Sequence of chain 1.A:
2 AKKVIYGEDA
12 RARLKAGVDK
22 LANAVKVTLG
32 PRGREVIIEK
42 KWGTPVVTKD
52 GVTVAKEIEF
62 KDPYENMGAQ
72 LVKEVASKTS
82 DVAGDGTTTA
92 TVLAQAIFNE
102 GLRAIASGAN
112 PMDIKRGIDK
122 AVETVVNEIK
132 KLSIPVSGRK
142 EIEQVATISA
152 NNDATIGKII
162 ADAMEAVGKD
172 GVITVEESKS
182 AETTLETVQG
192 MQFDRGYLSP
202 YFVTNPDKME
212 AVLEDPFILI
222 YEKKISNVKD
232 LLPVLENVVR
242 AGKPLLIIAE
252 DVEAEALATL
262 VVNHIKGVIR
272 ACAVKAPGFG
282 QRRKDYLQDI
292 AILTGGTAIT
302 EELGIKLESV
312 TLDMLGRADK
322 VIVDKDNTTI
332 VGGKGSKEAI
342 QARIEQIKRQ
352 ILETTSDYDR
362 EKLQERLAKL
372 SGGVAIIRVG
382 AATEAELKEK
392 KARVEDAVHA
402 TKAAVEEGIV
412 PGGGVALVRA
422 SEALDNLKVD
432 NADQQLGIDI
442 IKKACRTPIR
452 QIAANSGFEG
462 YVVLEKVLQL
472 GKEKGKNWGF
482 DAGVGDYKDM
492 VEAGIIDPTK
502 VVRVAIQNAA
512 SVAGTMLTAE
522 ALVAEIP

Binding-site contacts:
Ligand atom O1A contacts residue GLY31 of chain 1.A at 3.6 Å.
Ligand atom O1B contacts residue ASP86 of chain 1.A at 3.4 Å (salt-bridge).
Ligand atom O2G contacts residue ASP51 of chain 1.A at 3.3 Å.
Ligand atom N1 contacts residue ASP482 of chain 1.A at 3.3 Å (salt-bridge).
Ligand atom C2 contacts residue ALA483 of chain 1.A at 3.5 Å (hydrophobic).
Ligand atom O3A contacts residue LEU30 of chain 1.A at 3.4 Å.
Ligand atom O2G contacts residue LYS50 of chain 1.A at 3.3 Å (salt-bridge).
Ligand atom O3G contacts residue ASP397 of chain 1.A at 3.0 Å (salt-bridge).
Ligand atom O2B contacts residue THR90 of chain 1.A at 2.7 Å (h-bond).
Ligand atom N3 contacts residue GLY414 of chain 1.A at 3.4 Å.
Ligand atom N3B contacts residue THR89 of chain 1.A at 3.0 Å (h-bond).
Ligand atom O3G contacts residue MG1 of chain 1.CA at 2.1 Å.
Ligand atom C6 contacts residue PRO32 of chain 1.A at 3.5 Å (hydrophobic).
Ligand atom O2B contacts residue THR89 of chain 1.A at 3.2 Å (h-bond).
Ligand atom O1B contacts residue GLY87 of chain 1.A at 3.1 Å (h-bond).
Ligand atom O3' contacts residue ASP498 of chain 1.A at 3.5 Å (salt-bridge).
Ligand atom O2' contacts residue GLY413 of chain 1.A at 3.4 Å.
Ligand atom PB contacts residue GLY87 of chain 1.A at 3.6 Å.
Ligand atom O1G contacts residue ASP51 of chain 1.A at 3.6 Å.
Ligand atom O2' contacts residue GLY414 of chain 1.A at 2.5 Å (h-bond).
Ligand atom N1 contacts residue ALA483 of chain 1.A at 3.1 Å (h-bond).
Ligand atom C3' contacts residue ASP498 of chain 1.A at 3.6 Å.
Ligand atom O3G contacts residue ASP86 of chain 1.A at 2.8 Å (salt-bridge).
Ligand atom O1A contacts residue LYS50 of chain 1.A at 3.1 Å (salt-bridge).
Ligand atom O1A contacts residue THR29 of chain 1.A at 3.0 Å (h-bond).
Ligand atom O2B contacts residue GLY87 of chain 1.A at 3.2 Å.
Ligand atom C2' contacts residue ASP498 of chain 1.A at 3.4 Å.
Ligand atom C2' contacts residue GLY414 of chain 1.A at 3.6 Å.
Ligand atom PA contacts residue MG1 of chain 1.CA at 3.5 Å.
Ligand atom O2G contacts residue THR89 of chain 1.A at 3.6 Å (h-bond).
Ligand atom C5 contacts residue PRO32 of chain 1.A at 3.6 Å (hydrophobic).
Ligand atom O2' contacts residue ASP498 of chain 1.A at 2.7 Å (salt-bridge).
Ligand atom N6 contacts residue ASP482 of chain 1.A at 3.2 Å (salt-bridge).
Ligand atom O2G contacts residue GLY52 of chain 1.A at 2.9 Å (h-bond).
Ligand atom PB contacts residue MG1 of chain 1.CA at 3.5 Å.
Ligand atom O1G contacts residue THR88 of chain 1.A at 2.8 Å (h-bond).
Ligand atom O1B contacts residue MG1 of chain 1.CA at 2.4 Å.
Ligand atom PG contacts residue MG1 of chain 1.CA at 3.4 Å.
Ligand atom O1G contacts residue GLY87 of chain 1.A at 3.5 Å (h-bond).
Ligand atom O2A contacts residue MG1 of chain 1.CA at 2.1 Å.

This protein binds this small molecule.
Small molecule (SMILES): Nc1ncnc2c1ncn2[C@@H]1O[C@H](CO[P](=O)(O)O[P](=O)(O)NP(=O)(O)O)[C@@H](O)[C@H]1O